Sequence of chain 3.A:
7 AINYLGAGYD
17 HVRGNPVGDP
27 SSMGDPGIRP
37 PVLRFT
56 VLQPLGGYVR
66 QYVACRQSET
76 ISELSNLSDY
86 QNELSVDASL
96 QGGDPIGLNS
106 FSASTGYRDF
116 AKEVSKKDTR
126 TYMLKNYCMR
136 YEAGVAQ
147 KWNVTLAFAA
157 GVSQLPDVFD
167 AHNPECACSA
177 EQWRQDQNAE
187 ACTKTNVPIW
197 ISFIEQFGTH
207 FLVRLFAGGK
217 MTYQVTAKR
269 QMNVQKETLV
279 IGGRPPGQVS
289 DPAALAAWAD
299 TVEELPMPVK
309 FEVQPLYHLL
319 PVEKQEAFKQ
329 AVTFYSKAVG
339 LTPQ

The protein below binds the small molecule below.
Small molecule (SMILES): CC(=O)N[C@@H]1[C@@H](O)[C@H](O)[C@@H](CO)O[C@H]1O

Binding-site contacts:
Ligand atom C4 contacts residue ASN149 of chain 3.A at 4.3 Å.
Ligand atom C8 contacts residue ARG40 of chain 3.A at 3.7 Å.
Ligand atom C7 contacts residue ARG40 of chain 3.A at 3.8 Å.
Ligand atom C2 contacts residue ARG40 of chain 3.A at 4.0 Å.
Ligand atom C7 contacts residue ASN149 of chain 3.A at 4.2 Å.
Ligand atom C5 contacts residue LEU60 of chain 3.A at 4.2 Å (hydrophobic).
Ligand atom N2 contacts residue ARG40 of chain 3.A at 3.2 Å (salt-bridge).
Ligand atom C1 contacts residue ASN149 of chain 3.A at 1.4 Å.
Ligand atom C3 contacts residue ASN149 of chain 3.A at 3.9 Å.
Ligand atom C2 contacts residue ASN149 of chain 3.A at 2.6 Å.
Ligand atom O4 contacts residue LEU60 of chain 3.A at 3.9 Å.
Ligand atom N2 contacts residue ASN149 of chain 3.A at 3.0 Å (h-bond).
Ligand atom O6 contacts residue LEU60 of chain 3.A at 3.8 Å.
Ligand atom C6 contacts residue LYS147 of chain 3.A at 3.8 Å.
Ligand atom O5 contacts residue ASN149 of chain 3.A at 2.3 Å (h-bond).
Ligand atom O5 contacts residue LYS147 of chain 3.A at 4.3 Å.
Ligand atom C5 contacts residue ASN149 of chain 3.A at 3.6 Å.
Ligand atom O6 contacts residue LYS147 of chain 3.A at 3.4 Å (salt-bridge).
Ligand atom C1 contacts residue ARG40 of chain 3.A at 3.9 Å.
Ligand atom C6 contacts residue LEU60 of chain 3.A at 3.6 Å (hydrophobic).